This protein binds this small molecule.
Small molecule (SMILES): O=C1c2cccc(O)c2C(=O)c2c(O)cccc21

Sequence of chain 2.B:
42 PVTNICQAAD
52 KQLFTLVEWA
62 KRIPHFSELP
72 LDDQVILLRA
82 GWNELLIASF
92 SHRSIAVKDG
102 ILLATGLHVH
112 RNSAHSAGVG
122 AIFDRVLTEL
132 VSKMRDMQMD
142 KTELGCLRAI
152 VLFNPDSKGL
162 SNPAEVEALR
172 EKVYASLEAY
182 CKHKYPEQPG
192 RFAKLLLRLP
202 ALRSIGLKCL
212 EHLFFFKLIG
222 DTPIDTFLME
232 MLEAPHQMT

Binding-site contacts:
Ligand atom CAJ contacts residue PHE215 of chain 2.B at 4.3 Å (hydrophobic).
Ligand atom CAO contacts residue LEU104 of chain 2.B at 4.5 Å (hydrophobic).
Ligand atom CAP contacts residue PHE215 of chain 2.B at 3.9 Å (hydrophobic).
Ligand atom OAA contacts residue PHE215 of chain 2.B at 4.2 Å.
Ligand atom OAA contacts residue ILE88 of chain 2.B at 4.5 Å.
Ligand atom CAK contacts residue LEU104 of chain 2.B at 4.0 Å (hydrophobic).
Ligand atom CAO contacts residue PHE91 of chain 2.B at 3.9 Å (hydrophobic).
Ligand atom CAJ contacts residue ILE102 of chain 2.B at 4.2 Å (hydrophobic).
Ligand atom OAA contacts residue CYS210 of chain 2.B at 3.4 Å (h-bond).
Ligand atom CAR contacts residue PHE215 of chain 2.B at 4.2 Å (hydrophobic).
Ligand atom CAF contacts residue ILE123 of chain 2.B at 4.1 Å (hydrophobic).
Ligand atom OAD contacts residue VAL110 of chain 2.B at 4.1 Å.
Ligand atom CAP contacts residue PHE91 of chain 2.B at 4.3 Å (hydrophobic).
Ligand atom CAO contacts residue PHE215 of chain 2.B at 4.1 Å (hydrophobic).
Ligand atom OAA contacts residue PHE91 of chain 2.B at 3.0 Å.
Ligand atom CAH contacts residue PHE124 of chain 2.B at 3.5 Å (hydrophobic).
Ligand atom CAF contacts residue PHE124 of chain 2.B at 3.5 Å (hydrophobic).
Ligand atom CAF contacts residue ILE102 of chain 2.B at 4.1 Å (hydrophobic).
Ligand atom OAC contacts residue LYS218 of chain 2.B at 4.5 Å.
Ligand atom CAJ contacts residue VAL127 of chain 2.B at 4.3 Å (hydrophobic).
Ligand atom CAE contacts residue LEU104 of chain 2.B at 4.2 Å (hydrophobic).
Ligand atom OAD contacts residue VAL120 of chain 2.B at 4.5 Å.
Ligand atom CAL contacts residue PHE124 of chain 2.B at 4.4 Å (hydrophobic).
Ligand atom CAI contacts residue LEU104 of chain 2.B at 4.4 Å (hydrophobic).
Ligand atom OAB contacts residue LEU104 of chain 2.B at 4.2 Å.
Ligand atom OAC contacts residue LEU104 of chain 2.B at 3.7 Å.
Ligand atom CAQ contacts residue LEU104 of chain 2.B at 4.2 Å (hydrophobic).
Ligand atom CAE contacts residue PHE91 of chain 2.B at 4.2 Å (hydrophobic).
Ligand atom CAN contacts residue PHE215 of chain 2.B at 4.5 Å (hydrophobic).
Ligand atom CAH contacts residue ILE102 of chain 2.B at 4.3 Å (hydrophobic).
Ligand atom CAM contacts residue PHE91 of chain 2.B at 3.5 Å (hydrophobic).
Ligand atom CAM contacts residue CYS210 of chain 2.B at 4.3 Å (hydrophobic).
Ligand atom CAM contacts residue PHE215 of chain 2.B at 3.8 Å (hydrophobic).
Ligand atom CAG contacts residue LEU104 of chain 2.B at 3.9 Å (hydrophobic).
Ligand atom CAQ contacts residue PHE215 of chain 2.B at 4.4 Å (hydrophobic).
Ligand atom OAB contacts residue LYS218 of chain 2.B at 4.3 Å.
Ligand atom CAJ contacts residue ILE123 of chain 2.B at 4.4 Å (hydrophobic).
Ligand atom CAI contacts residue PHE91 of chain 2.B at 3.5 Å (hydrophobic).